Sequence of chain 1.A:
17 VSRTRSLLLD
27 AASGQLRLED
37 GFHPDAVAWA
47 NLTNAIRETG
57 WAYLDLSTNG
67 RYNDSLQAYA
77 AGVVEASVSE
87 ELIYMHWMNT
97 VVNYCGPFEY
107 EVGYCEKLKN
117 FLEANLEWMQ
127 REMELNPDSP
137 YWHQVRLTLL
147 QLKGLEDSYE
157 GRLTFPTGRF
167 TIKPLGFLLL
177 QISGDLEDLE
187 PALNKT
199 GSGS

Binding-site contacts:
Ligand atom C7 contacts residue SER71 of chain 1.A at 4.0 Å.
Ligand atom C6 contacts residue LEU25 of chain 1.A at 4.3 Å (hydrophobic).
Ligand atom N2 contacts residue ASN69 of chain 1.A at 2.9 Å (h-bond).
Ligand atom O5 contacts residue ASN69 of chain 1.A at 2.2 Å (h-bond).
Ligand atom C4 contacts residue PHE161 of chain 1.A at 4.2 Å (hydrophobic).
Ligand atom O7 contacts residue PHE161 of chain 1.A at 3.3 Å.
Ligand atom C7 contacts residue GLY30 of chain 1.A at 4.2 Å.
Ligand atom O3 contacts residue THR163 of chain 1.A at 3.3 Å (h-bond).
Ligand atom C3 contacts residue PHE161 of chain 1.A at 4.1 Å (hydrophobic).
Ligand atom C6 contacts residue LEU72 of chain 1.A at 4.1 Å (hydrophobic).
Ligand atom C5 contacts residue ASN69 of chain 1.A at 3.5 Å.
Ligand atom O4 contacts residue PHE161 of chain 1.A at 3.8 Å.
Ligand atom O7 contacts residue SER71 of chain 1.A at 3.5 Å.
Ligand atom C5 contacts residue PHE161 of chain 1.A at 4.0 Å (hydrophobic).
Ligand atom C8 contacts residue LEU25 of chain 1.A at 3.9 Å (hydrophobic).
Ligand atom O7 contacts residue THR163 of chain 1.A at 4.2 Å.
Ligand atom C6 contacts residue THR163 of chain 1.A at 4.0 Å.
Ligand atom C2 contacts residue ASN69 of chain 1.A at 2.4 Å.
Ligand atom C3 contacts residue THR163 of chain 1.A at 3.7 Å.
Ligand atom C4 contacts residue ASN69 of chain 1.A at 4.1 Å.
Ligand atom C8 contacts residue GLY30 of chain 1.A at 3.3 Å.
Ligand atom C8 contacts residue GOL1 of chain 1.G at 3.9 Å.
Ligand atom C1 contacts residue ASN69 of chain 1.A at 1.3 Å.
Ligand atom O6 contacts residue LEU25 of chain 1.A at 4.4 Å.
Ligand atom C7 contacts residue PHE161 of chain 1.A at 4.0 Å (hydrophobic).
Ligand atom O7 contacts residue ASN69 of chain 1.A at 3.8 Å.
Ligand atom O4 contacts residue THR163 of chain 1.A at 3.8 Å.
Ligand atom C1 contacts residue THR163 of chain 1.A at 4.2 Å.
Ligand atom C4 contacts residue THR163 of chain 1.A at 4.4 Å.
Ligand atom C3 contacts residue ASN69 of chain 1.A at 3.8 Å.
Ligand atom O5 contacts residue THR163 of chain 1.A at 3.3 Å (h-bond).
Ligand atom O5 contacts residue LEU72 of chain 1.A at 4.4 Å.
Ligand atom C8 contacts residue SER71 of chain 1.A at 3.7 Å.
Ligand atom O6 contacts residue THR163 of chain 1.A at 4.1 Å.
Ligand atom C5 contacts residue THR163 of chain 1.A at 4.2 Å.
Ligand atom C7 contacts residue ASN69 of chain 1.A at 3.6 Å.

A protein and the small-molecule ligand that binds it are described below.
Small molecule (SMILES): CC(=O)N[C@H]1[C@H](O[C@H]2[C@H](O)[C@@H](NC(C)=O)CO[C@@H]2CO)O[C@H](CO)[C@@H](O)[C@@H]1O